Binding-site contacts:
Ligand atom C3 contacts residue ALA93 of chain 3.A at 3.8 Å (hydrophobic).
Ligand atom C8 contacts residue LEU152 of chain 3.A at 4.2 Å (hydrophobic).
Ligand atom C3 contacts residue ASN95 of chain 3.A at 3.8 Å.
Ligand atom O1 contacts residue ALA93 of chain 3.A at 4.3 Å.
Ligand atom C7 contacts residue NAP1 of chain 3.C at 4.3 Å.
Ligand atom O1 contacts residue NAP1 of chain 3.C at 4.2 Å.
Ligand atom C2 contacts residue ALA93 of chain 3.A at 3.4 Å (hydrophobic).
Ligand atom C8 contacts residue NAP1 of chain 3.C at 3.7 Å.
Ligand atom O1 contacts residue TYR155 of chain 3.A at 3.2 Å.
Ligand atom C8 contacts residue TYR189 of chain 3.A at 3.4 Å (hydrophobic).
Ligand atom C7 contacts residue LEU152 of chain 3.A at 4.3 Å (hydrophobic).
Ligand atom C5 contacts residue ASN95 of chain 3.A at 4.3 Å.
Ligand atom C2 contacts residue ASN95 of chain 3.A at 4.5 Å.
Ligand atom C4 contacts residue ASN95 of chain 3.A at 3.7 Å.
Ligand atom C7 contacts residue TYR155 of chain 3.A at 4.4 Å (hydrophobic).
Ligand atom C1 contacts residue ALA93 of chain 3.A at 4.5 Å (hydrophobic).
Ligand atom C6 contacts residue TYR189 of chain 3.A at 3.9 Å (hydrophobic).

This protein binds this small molecule.
Small molecule (SMILES): CC(=O)c1ccccc1

Sequence of chain 3.A:
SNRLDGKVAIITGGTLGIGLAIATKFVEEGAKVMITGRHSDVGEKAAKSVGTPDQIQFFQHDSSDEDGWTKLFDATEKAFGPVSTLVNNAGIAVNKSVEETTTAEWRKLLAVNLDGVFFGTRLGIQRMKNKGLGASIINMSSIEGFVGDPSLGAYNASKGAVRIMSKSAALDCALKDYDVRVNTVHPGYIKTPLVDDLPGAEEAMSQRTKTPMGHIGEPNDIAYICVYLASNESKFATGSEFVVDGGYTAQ